Sequence of chain 1.A:
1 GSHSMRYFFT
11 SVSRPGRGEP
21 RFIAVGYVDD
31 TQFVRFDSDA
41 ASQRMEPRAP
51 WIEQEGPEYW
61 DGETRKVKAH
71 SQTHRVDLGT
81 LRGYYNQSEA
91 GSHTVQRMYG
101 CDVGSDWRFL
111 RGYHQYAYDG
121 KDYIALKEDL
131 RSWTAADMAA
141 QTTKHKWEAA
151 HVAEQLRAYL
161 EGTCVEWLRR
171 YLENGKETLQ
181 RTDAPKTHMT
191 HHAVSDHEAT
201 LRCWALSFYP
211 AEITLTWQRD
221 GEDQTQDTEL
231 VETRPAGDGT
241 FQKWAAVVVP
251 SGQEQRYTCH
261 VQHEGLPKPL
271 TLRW

Binding-site contacts:
Ligand atom O contacts residue TYR159 of chain 1.A at 2.6 Å (h-bond).
Ligand atom OXT contacts residue LYS146 of chain 1.A at 3.2 Å (salt-bridge).
Ligand atom N contacts residue TYR99 of chain 1.A at 3.1 Å (h-bond).
Ligand atom NE2 contacts residue MET45 of chain 1.A at 3.3 Å.
Ligand atom N contacts residue TYR171 of chain 1.A at 2.7 Å (h-bond).
Ligand atom CG contacts residue GLU63 of chain 1.A at 3.4 Å.
Ligand atom CB contacts residue ASP77 of chain 1.A at 3.6 Å.
Ligand atom OG contacts residue LYS66 of chain 1.A at 3.4 Å (salt-bridge).
Ligand atom OXT contacts residue TYR84 of chain 1.A at 3.4 Å (h-bond).
Ligand atom NE2 contacts residue GLU63 of chain 1.A at 3.0 Å (salt-bridge).
Ligand atom O contacts residue LYS146 of chain 1.A at 2.8 Å (salt-bridge).
Ligand atom O contacts residue LYS66 of chain 1.A at 2.9 Å (salt-bridge).
Ligand atom O2P contacts residue ARG65 of chain 1.A at 2.8 Å (salt-bridge).
Ligand atom OXT contacts residue THR143 of chain 1.A at 2.8 Å (h-bond).
Ligand atom NH1 contacts residue TRP167 of chain 1.A at 3.3 Å.
Ligand atom CA contacts residue TYR99 of chain 1.A at 3.4 Å (hydrophobic).
Ligand atom O3P contacts residue LYS66 of chain 1.A at 3.0 Å (salt-bridge).
Ligand atom C contacts residue TYR7 of chain 1.A at 3.5 Å (hydrophobic).
Ligand atom CB contacts residue TYR99 of chain 1.A at 3.3 Å (hydrophobic).
Ligand atom O contacts residue TRP147 of chain 1.A at 3.0 Å (h-bond).
Ligand atom CG1 contacts residue TYR116 of chain 1.A at 3.4 Å (hydrophobic).
Ligand atom CA contacts residue TYR171 of chain 1.A at 3.5 Å (hydrophobic).
Ligand atom CG contacts residue THR73 of chain 1.A at 3.5 Å.
Ligand atom CB contacts residue GLU63 of chain 1.A at 3.4 Å.
Ligand atom O contacts residue LYS66 of chain 1.A at 3.5 Å.
Ligand atom CD1 contacts residue LEU81 of chain 1.A at 3.6 Å (hydrophobic).
Ligand atom NE2 contacts residue GLN155 of chain 1.A at 3.0 Å (h-bond).
Ligand atom NE2 contacts residue LEU156 of chain 1.A at 3.1 Å.
Ligand atom CA contacts residue TYR7 of chain 1.A at 3.5 Å (hydrophobic).
Ligand atom CG1 contacts residue TRP147 of chain 1.A at 3.5 Å (hydrophobic).
Ligand atom C contacts residue LYS146 of chain 1.A at 3.3 Å.
Ligand atom CD contacts residue GLN155 of chain 1.A at 3.2 Å.
Ligand atom N contacts residue ASP77 of chain 1.A at 2.9 Å (salt-bridge).
Ligand atom CG contacts residue TYR99 of chain 1.A at 3.4 Å (hydrophobic).
Ligand atom N contacts residue GLU63 of chain 1.A at 3.0 Å (salt-bridge).
Ligand atom N contacts residue TYR7 of chain 1.A at 3.0 Å (h-bond).
Ligand atom OD1 contacts residue THR73 of chain 1.A at 2.4 Å (h-bond).
Ligand atom OE1 contacts residue GLN155 of chain 1.A at 3.1 Å (h-bond).
Ligand atom O contacts residue THR73 of chain 1.A at 2.9 Å.
Ligand atom OE1 contacts residue VAL67 of chain 1.A at 3.5 Å.

The small molecule below binds the protein below.
Small molecule (SMILES): CC[C@H](C)[C@H](NC(=O)[C@H](CCC(N)=O)NC(=O)[C@@H](N)CCCN=C(N)N)C(=O)N[C@@H](COP(=O)(O)O)C(=O)N[C@@H](CCC(N)=O)C(=O)N[C@@H](CC(=O)O)C(=O)N[C@H](C(=O)N[C@@H](CCCCN)C(=O)N[C@@H](CC(C)C)C(=O)O)C(C)C